This protein binds this small molecule.
Small molecule (SMILES): Nc1ncnc2c1ncn2[C@@H]1O[C@H](CO[P](=O)(O)O[P](=O)(O)O[P](=O)(O)O[P](=O)(O)OP(=O)(O)O)[C@@H](O)[C@H]1O

Sequence of chain 1.A:
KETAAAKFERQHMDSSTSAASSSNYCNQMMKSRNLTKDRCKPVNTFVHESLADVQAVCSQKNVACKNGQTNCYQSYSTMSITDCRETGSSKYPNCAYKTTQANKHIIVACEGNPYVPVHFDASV

Binding-site contacts:
Ligand atom C2 contacts residue GLU111 of chain 1.A at 3.6 Å.
Ligand atom C6 contacts residue ALA109 of chain 1.A at 3.5 Å (hydrophobic).
Ligand atom O2A contacts residue HIS119 of chain 1.A at 3.2 Å.
Ligand atom C6 contacts residue ASN71 of chain 1.A at 3.7 Å.
Ligand atom C5 contacts residue GLN69 of chain 1.A at 3.8 Å.
Ligand atom O1B contacts residue ARG39 of chain 1.A at 3.8 Å.
Ligand atom O3E contacts residue GLN11 of chain 1.A at 3.8 Å.
Ligand atom O2D contacts residue GLN11 of chain 1.A at 3.4 Å (h-bond).
Ligand atom C5 contacts residue HIS119 of chain 1.A at 3.9 Å.
Ligand atom O3D contacts residue GLN11 of chain 1.A at 2.9 Å (h-bond).
Ligand atom C8 contacts residue HIS119 of chain 1.A at 3.6 Å.
Ligand atom O1E contacts residue HIS119 of chain 1.A at 2.4 Å (h-bond).
Ligand atom PE contacts residue GLN11 of chain 1.A at 3.8 Å.
Ligand atom O2D contacts residue LYS7 of chain 1.A at 3.0 Å.
Ligand atom N7 contacts residue ASN67 of chain 1.A at 3.3 Å (h-bond).
Ligand atom N1 contacts residue GLN69 of chain 1.A at 3.5 Å (h-bond).
Ligand atom C4 contacts residue HIS119 of chain 1.A at 3.8 Å.
Ligand atom N6 contacts residue CYS65 of chain 1.A at 3.3 Å (h-bond).
Ligand atom O3E contacts residue PHE120 of chain 1.A at 3.0 Å (h-bond).
Ligand atom N6 contacts residue GLN69 of chain 1.A at 3.3 Å (h-bond).
Ligand atom O4' contacts residue HIS119 of chain 1.A at 2.9 Å (h-bond).
Ligand atom PE contacts residue HIS119 of chain 1.A at 3.2 Å.
Ligand atom O2B contacts residue ARG39 of chain 1.A at 3.9 Å.
Ligand atom C6 contacts residue GLN69 of chain 1.A at 3.3 Å.
Ligand atom O3D contacts residue LYS41 of chain 1.A at 3.3 Å (salt-bridge).
Ligand atom N9 contacts residue HIS119 of chain 1.A at 3.7 Å.
Ligand atom O2E contacts residue HIS119 of chain 1.A at 3.2 Å (h-bond).
Ligand atom C1' contacts residue HIS119 of chain 1.A at 3.7 Å.
Ligand atom C5 contacts residue ASN67 of chain 1.A at 3.7 Å.
Ligand atom O3E contacts residue HIS12 of chain 1.A at 2.5 Å (h-bond).
Ligand atom N1 contacts residue ALA109 of chain 1.A at 3.4 Å.
Ligand atom O1B contacts residue LYS41 of chain 1.A at 3.7 Å.
Ligand atom N6 contacts residue ASN71 of chain 1.A at 2.9 Å (h-bond).
Ligand atom N6 contacts residue ASN67 of chain 1.A at 3.5 Å (h-bond).
Ligand atom PE contacts residue HIS12 of chain 1.A at 3.9 Å.
Ligand atom O3E contacts residue HIS119 of chain 1.A at 3.6 Å (h-bond).
Ligand atom N7 contacts residue HIS119 of chain 1.A at 3.6 Å.
Ligand atom N3 contacts residue HIS119 of chain 1.A at 3.9 Å.
Ligand atom N6 contacts residue ALA109 of chain 1.A at 3.6 Å.
Ligand atom N1 contacts residue ASN71 of chain 1.A at 3.1 Å (h-bond).